A small-molecule ligand and the protein it binds are described below.
Small molecule (SMILES): Nc1ncnc2c1ncn2[C@@H]1O[C@H](COP(=O)(O)OP(=O)(O)OP(O)(O)=S)[C@@H](O)[C@H]1O

Sequence of chain 2.C:
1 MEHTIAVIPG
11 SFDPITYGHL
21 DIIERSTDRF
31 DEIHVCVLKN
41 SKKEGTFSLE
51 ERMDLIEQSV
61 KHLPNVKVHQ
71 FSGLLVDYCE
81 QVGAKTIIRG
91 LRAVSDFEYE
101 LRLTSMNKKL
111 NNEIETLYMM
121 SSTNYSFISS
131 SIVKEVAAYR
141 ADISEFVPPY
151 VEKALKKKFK

Binding-site contacts:
Ligand atom C5' contacts residue HIS19 of chain 2.C at 3.5 Å.
Ligand atom O3G contacts residue SER130 of chain 2.C at 3.5 Å (h-bond).
Ligand atom O1B contacts residue HIS19 of chain 2.C at 3.7 Å.
Ligand atom C5 contacts residue ARG92 of chain 2.C at 3.4 Å.
Ligand atom O1B contacts residue SER130 of chain 2.C at 3.2 Å (h-bond).
Ligand atom C6 contacts residue ARG92 of chain 2.C at 3.4 Å.
Ligand atom N1 contacts residue TYR125 of chain 2.C at 3.9 Å.
Ligand atom O2A contacts residue SER11 of chain 2.C at 3.4 Å (h-bond).
Ligand atom C6 contacts residue ILE128 of chain 2.C at 3.7 Å (hydrophobic).
Ligand atom N1 contacts residue GLY18 of chain 2.C at 3.8 Å.
Ligand atom N1 contacts residue SER121 of chain 2.C at 3.3 Å (h-bond).
Ligand atom O2A contacts residue HIS19 of chain 2.C at 3.3 Å.
Ligand atom N7 contacts residue ARG92 of chain 2.C at 3.6 Å.
Ligand atom S1G contacts residue SER129 of chain 2.C at 3.4 Å (h-bond).
Ligand atom C6 contacts residue TYR125 of chain 2.C at 3.7 Å (hydrophobic).
Ligand atom N1 contacts residue ARG92 of chain 2.C at 3.6 Å.
Ligand atom C3' contacts residue ARG89 of chain 2.C at 3.5 Å.
Ligand atom N6 contacts residue TYR125 of chain 2.C at 2.7 Å (h-bond).
Ligand atom N6 contacts residue ARG92 of chain 2.C at 3.5 Å.
Ligand atom O3' contacts residue ARG89 of chain 2.C at 3.2 Å.
Ligand atom O2' contacts residue GLY90 of chain 2.C at 3.3 Å (h-bond).
Ligand atom O3G contacts residue SER129 of chain 2.C at 3.4 Å (h-bond).
Ligand atom O1A contacts residue SER11 of chain 2.C at 3.6 Å (h-bond).
Ligand atom C8 contacts residue HIS19 of chain 2.C at 3.4 Å.
Ligand atom O2A contacts residue PHE12 of chain 2.C at 3.3 Å (h-bond).
Ligand atom C4' contacts residue ARG89 of chain 2.C at 3.9 Å.
Ligand atom N6 contacts residue ILE128 of chain 2.C at 2.7 Å (h-bond).
Ligand atom O4' contacts residue HIS19 of chain 2.C at 3.2 Å (h-bond).
Ligand atom N3 contacts residue ILE22 of chain 2.C at 3.8 Å.
Ligand atom O3B contacts residue ARG92 of chain 2.C at 3.8 Å.
Ligand atom O5' contacts residue HIS19 of chain 2.C at 3.3 Å.
Ligand atom C5' contacts residue PRO9 of chain 2.C at 3.7 Å (hydrophobic).
Ligand atom N6 contacts residue GLY18 of chain 2.C at 3.8 Å.
Ligand atom O3' contacts residue GLY90 of chain 2.C at 3.3 Å (h-bond).
Ligand atom O3G contacts residue SER131 of chain 2.C at 2.9 Å (h-bond).
Ligand atom O2B contacts residue ARG92 of chain 2.C at 3.1 Å (salt-bridge).
Ligand atom N7 contacts residue ILE128 of chain 2.C at 3.5 Å (h-bond).
Ligand atom C2 contacts residue GLY18 of chain 2.C at 3.6 Å.
Ligand atom C6 contacts residue GLY18 of chain 2.C at 3.8 Å.
Ligand atom C2 contacts residue SER121 of chain 2.C at 3.5 Å.